Sequence of chain 1.B:
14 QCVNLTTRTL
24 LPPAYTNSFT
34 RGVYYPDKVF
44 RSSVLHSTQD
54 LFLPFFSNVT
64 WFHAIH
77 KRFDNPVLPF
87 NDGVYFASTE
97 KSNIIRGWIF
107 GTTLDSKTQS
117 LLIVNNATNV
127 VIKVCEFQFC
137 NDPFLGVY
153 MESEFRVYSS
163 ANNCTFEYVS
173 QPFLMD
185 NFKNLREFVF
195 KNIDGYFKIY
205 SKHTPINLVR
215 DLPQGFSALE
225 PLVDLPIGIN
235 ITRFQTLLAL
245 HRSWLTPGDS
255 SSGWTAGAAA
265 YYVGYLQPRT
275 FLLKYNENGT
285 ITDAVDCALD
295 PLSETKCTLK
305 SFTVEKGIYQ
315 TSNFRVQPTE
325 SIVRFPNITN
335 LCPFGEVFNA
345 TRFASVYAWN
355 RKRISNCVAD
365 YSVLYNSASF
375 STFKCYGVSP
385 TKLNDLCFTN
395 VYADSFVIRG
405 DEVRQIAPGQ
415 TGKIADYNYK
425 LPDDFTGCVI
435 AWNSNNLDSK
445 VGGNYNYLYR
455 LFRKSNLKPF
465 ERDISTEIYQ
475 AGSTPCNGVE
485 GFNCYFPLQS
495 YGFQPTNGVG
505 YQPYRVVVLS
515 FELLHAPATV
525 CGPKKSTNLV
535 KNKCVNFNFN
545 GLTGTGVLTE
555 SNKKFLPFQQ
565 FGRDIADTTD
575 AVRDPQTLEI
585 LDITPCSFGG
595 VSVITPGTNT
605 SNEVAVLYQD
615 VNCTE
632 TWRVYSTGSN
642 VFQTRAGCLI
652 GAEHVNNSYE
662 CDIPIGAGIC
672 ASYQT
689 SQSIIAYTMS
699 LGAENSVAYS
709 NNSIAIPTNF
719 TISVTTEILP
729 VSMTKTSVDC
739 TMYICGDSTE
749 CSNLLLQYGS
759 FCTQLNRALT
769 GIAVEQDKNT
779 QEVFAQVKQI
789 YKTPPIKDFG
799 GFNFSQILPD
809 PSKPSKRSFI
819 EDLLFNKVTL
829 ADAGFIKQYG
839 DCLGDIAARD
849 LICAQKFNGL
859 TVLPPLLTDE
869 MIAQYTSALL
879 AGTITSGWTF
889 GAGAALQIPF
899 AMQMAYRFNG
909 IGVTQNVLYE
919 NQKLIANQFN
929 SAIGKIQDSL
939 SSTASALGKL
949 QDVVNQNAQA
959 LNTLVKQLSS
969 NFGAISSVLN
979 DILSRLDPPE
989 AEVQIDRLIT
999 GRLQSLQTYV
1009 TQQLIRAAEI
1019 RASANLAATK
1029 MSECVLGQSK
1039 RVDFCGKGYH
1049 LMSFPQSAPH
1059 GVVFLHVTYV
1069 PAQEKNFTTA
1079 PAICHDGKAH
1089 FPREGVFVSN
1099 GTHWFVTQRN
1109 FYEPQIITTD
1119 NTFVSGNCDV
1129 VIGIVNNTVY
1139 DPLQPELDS

Binding-site contacts:
Ligand atom C3 contacts residue ASN343 of chain 1.B at 3.8 Å.
Ligand atom C5 contacts residue ASN343 of chain 1.B at 3.6 Å.
Ligand atom C1 contacts residue ASN343 of chain 1.B at 1.4 Å.
Ligand atom C8 contacts residue THR345 of chain 1.B at 4.0 Å.
Ligand atom O7 contacts residue ASN343 of chain 1.B at 3.6 Å.
Ligand atom N2 contacts residue ASN343 of chain 1.B at 2.9 Å (h-bond).
Ligand atom O5 contacts residue ASN343 of chain 1.B at 2.4 Å (h-bond).
Ligand atom C2 contacts residue ASN343 of chain 1.B at 2.5 Å.
Ligand atom O6 contacts residue SER371 of chain 1.B at 4.0 Å.
Ligand atom C4 contacts residue ASN343 of chain 1.B at 4.2 Å.
Ligand atom C8 contacts residue ASN343 of chain 1.B at 3.3 Å.
Ligand atom C7 contacts residue ASN343 of chain 1.B at 3.3 Å.
Ligand atom C8 contacts residue ALA344 of chain 1.B at 4.4 Å (hydrophobic).

A protein and the small-molecule ligand that binds it are described below.
Small molecule (SMILES): CC(=O)N[C@@H]1[C@@H](O)[C@H](O)[C@@H](CO)O[C@H]1O